Sequence of chain 4.B:
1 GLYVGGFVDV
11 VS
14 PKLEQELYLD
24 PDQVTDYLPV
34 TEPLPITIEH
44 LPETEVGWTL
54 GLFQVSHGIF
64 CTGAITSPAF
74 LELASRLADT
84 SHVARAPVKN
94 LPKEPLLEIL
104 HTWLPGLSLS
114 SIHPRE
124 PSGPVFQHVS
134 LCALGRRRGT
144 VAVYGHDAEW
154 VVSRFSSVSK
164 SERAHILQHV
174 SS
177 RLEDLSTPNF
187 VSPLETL

A protein and the small-molecule ligand that binds it are described below.
Small molecule (SMILES): O=C(O)c1ccc(NC(=O)c2cccc(CC3CCCCC3)n2)c(Cc2ccccc2)c1

Binding-site contacts:
Ligand atom C4 contacts residue LEU190 of chain 4.B at 3.7 Å (hydrophobic).
Ligand atom C47 contacts residue ILE102 of chain 4.B at 3.8 Å (hydrophobic).
Ligand atom C47 contacts residue ALA77 of chain 4.B at 3.9 Å (hydrophobic).
Ligand atom C3 contacts residue LEU190 of chain 4.B at 3.7 Å (hydrophobic).
Ligand atom C18 contacts residue PHE73 of chain 4.B at 4.0 Å (hydrophobic).
Ligand atom C37 contacts residue NJQ1 of chain 4.J at 3.7 Å.
Ligand atom C28 contacts residue LEU80 of chain 4.B at 3.6 Å (hydrophobic).
Ligand atom C44 contacts residue ILE102 of chain 4.B at 3.9 Å (hydrophobic).
Ligand atom C30 contacts residue LEU80 of chain 4.B at 3.8 Å (hydrophobic).
Ligand atom C21 contacts residue PRO189 of chain 4.B at 3.5 Å (hydrophobic).
Ligand atom C34 contacts residue ALA87 of chain 4.B at 3.9 Å (hydrophobic).
Ligand atom N8 contacts residue LEU80 of chain 4.B at 3.6 Å.
Ligand atom C57 contacts residue ALA77 of chain 4.B at 4.0 Å (hydrophobic).
Ligand atom C3 contacts residue SER188 of chain 4.B at 3.4 Å.
Ligand atom N36 contacts residue LEU80 of chain 4.B at 3.9 Å.
Ligand atom C7 contacts residue LEU80 of chain 4.B at 3.9 Å (hydrophobic).
Ligand atom C57 contacts residue ILE102 of chain 4.B at 3.7 Å (hydrophobic).
Ligand atom O11 contacts residue LEU190 of chain 4.B at 3.8 Å.
Ligand atom C4 contacts residue SER188 of chain 4.B at 4.0 Å.
Ligand atom C19 contacts residue LEU80 of chain 4.B at 4.0 Å (hydrophobic).
Ligand atom C47 contacts residue LEU103 of chain 4.B at 3.6 Å (hydrophobic).
Ligand atom C9 contacts residue SER188 of chain 4.B at 3.5 Å.
Ligand atom C48 contacts residue LEU107 of chain 4.B at 3.9 Å (hydrophobic).
Ligand atom C19 contacts residue LEU76 of chain 4.B at 3.6 Å (hydrophobic).
Ligand atom C22 contacts residue PRO189 of chain 4.B at 3.8 Å (hydrophobic).
Ligand atom C6 contacts residue LEU80 of chain 4.B at 4.0 Å (hydrophobic).
Ligand atom C57 contacts residue LEU80 of chain 4.B at 3.8 Å (hydrophobic).
Ligand atom C20 contacts residue LEU76 of chain 4.B at 3.4 Å (hydrophobic).
Ligand atom O29 contacts residue LEU80 of chain 4.B at 3.8 Å.
Ligand atom C32 contacts residue VAL86 of chain 4.B at 3.8 Å (hydrophobic).
Ligand atom C9 contacts residue LEU190 of chain 4.B at 3.9 Å (hydrophobic).
Ligand atom C34 contacts residue TRP106 of chain 4.B at 3.7 Å (hydrophobic).
Ligand atom C33 contacts residue VAL86 of chain 4.B at 3.6 Å (hydrophobic).
Ligand atom C41 contacts residue TRP106 of chain 4.B at 3.7 Å (hydrophobic).
Ligand atom O11 contacts residue SER188 of chain 4.B at 2.5 Å (h-bond).
Ligand atom C15 contacts residue PRO189 of chain 4.B at 3.8 Å (hydrophobic).
Ligand atom C20 contacts residue LEU80 of chain 4.B at 3.9 Å (hydrophobic).
Ligand atom C48 contacts residue LEU103 of chain 4.B at 3.9 Å (hydrophobic).
Ligand atom C21 contacts residue NJQ1 of chain 4.J at 3.9 Å.
Ligand atom C33 contacts residue ALA87 of chain 4.B at 3.5 Å (hydrophobic).